Sequence of chain 1.A:
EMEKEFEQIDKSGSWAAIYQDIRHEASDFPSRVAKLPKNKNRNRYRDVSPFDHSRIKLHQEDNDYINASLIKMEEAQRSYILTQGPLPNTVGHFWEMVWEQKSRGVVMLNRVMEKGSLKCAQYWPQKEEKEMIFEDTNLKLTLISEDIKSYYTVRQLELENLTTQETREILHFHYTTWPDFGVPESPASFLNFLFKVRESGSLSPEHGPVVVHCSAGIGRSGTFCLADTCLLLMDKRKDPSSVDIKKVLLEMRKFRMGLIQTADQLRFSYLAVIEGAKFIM

Binding-site contacts:
Ligand atom C12 contacts residue GLN157 of chain 1.A at 3.9 Å.
Ligand atom C14 contacts residue VAL155 of chain 1.A at 4.4 Å (hydrophobic).
Ligand atom C03 contacts residue LEU172 of chain 1.A at 4.5 Å (hydrophobic).
Ligand atom O15 contacts residue GLN157 of chain 1.A at 4.1 Å.
Ligand atom C05 contacts residue LEU172 of chain 1.A at 4.3 Å (hydrophobic).
Ligand atom O11 contacts residue GLU170 of chain 1.A at 4.5 Å.
Ligand atom C13 contacts residue GLN157 of chain 1.A at 3.9 Å.
Ligand atom O15 contacts residue VAL155 of chain 1.A at 4.2 Å.
Ligand atom O04 contacts residue VAL155 of chain 1.A at 4.1 Å.
Ligand atom O16 contacts residue VAL155 of chain 1.A at 4.1 Å.
Ligand atom O11 contacts residue ARG105 of chain 1.A at 4.1 Å.
Ligand atom O15 contacts residue SER146 of chain 1.A at 3.6 Å (h-bond).

The protein below binds the small molecule below.
Small molecule (SMILES): CC[C@H](O)[C@@H]1N(C(=O)OC)C2CCC1(O)CC2